Binding-site contacts:
Ligand atom C7 contacts residue LYS467 of chain 1.A at 3.7 Å.
Ligand atom C5 contacts residue ASN470 of chain 1.A at 3.6 Å.
Ligand atom C8 contacts residue LYS467 of chain 1.A at 3.2 Å.
Ligand atom N2 contacts residue LYS467 of chain 1.A at 4.1 Å.
Ligand atom C7 contacts residue ASN470 of chain 1.A at 4.2 Å.
Ligand atom C3 contacts residue ASN470 of chain 1.A at 3.4 Å.
Ligand atom N2 contacts residue ASN470 of chain 1.A at 3.6 Å.
Ligand atom O3 contacts residue ARG466 of chain 1.A at 4.5 Å.
Ligand atom O3 contacts residue ASN470 of chain 1.A at 3.3 Å (h-bond).
Ligand atom C4 contacts residue ASN470 of chain 1.A at 4.1 Å.
Ligand atom C2 contacts residue ASN470 of chain 1.A at 2.5 Å.
Ligand atom C1 contacts residue ASN470 of chain 1.A at 1.4 Å.
Ligand atom O7 contacts residue LYS467 of chain 1.A at 3.9 Å.
Ligand atom O5 contacts residue ASN470 of chain 1.A at 2.3 Å (h-bond).

A small-molecule ligand and the protein it binds are described below.
Small molecule (SMILES): CC(=O)N[C@@H]1[C@@H](O)[C@H](O)[C@@H](CO)O[C@H]1O

Sequence of chain 1.A:
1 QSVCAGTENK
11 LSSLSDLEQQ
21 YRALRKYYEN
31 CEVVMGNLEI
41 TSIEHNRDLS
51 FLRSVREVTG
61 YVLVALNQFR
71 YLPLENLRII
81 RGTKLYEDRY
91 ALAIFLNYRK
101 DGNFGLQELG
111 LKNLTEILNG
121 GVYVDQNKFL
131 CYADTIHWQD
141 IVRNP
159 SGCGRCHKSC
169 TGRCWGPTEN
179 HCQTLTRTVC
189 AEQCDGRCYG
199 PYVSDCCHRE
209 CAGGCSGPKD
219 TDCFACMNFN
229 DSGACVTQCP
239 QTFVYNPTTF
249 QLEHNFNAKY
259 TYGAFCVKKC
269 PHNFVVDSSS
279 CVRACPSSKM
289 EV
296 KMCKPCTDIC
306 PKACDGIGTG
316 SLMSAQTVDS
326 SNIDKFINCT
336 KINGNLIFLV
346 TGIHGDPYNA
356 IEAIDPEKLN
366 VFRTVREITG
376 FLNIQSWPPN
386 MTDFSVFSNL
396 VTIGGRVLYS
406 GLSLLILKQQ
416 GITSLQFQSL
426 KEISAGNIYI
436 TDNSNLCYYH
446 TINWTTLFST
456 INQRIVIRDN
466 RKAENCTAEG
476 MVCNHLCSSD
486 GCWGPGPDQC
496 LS